Sequence of chain 1.J:
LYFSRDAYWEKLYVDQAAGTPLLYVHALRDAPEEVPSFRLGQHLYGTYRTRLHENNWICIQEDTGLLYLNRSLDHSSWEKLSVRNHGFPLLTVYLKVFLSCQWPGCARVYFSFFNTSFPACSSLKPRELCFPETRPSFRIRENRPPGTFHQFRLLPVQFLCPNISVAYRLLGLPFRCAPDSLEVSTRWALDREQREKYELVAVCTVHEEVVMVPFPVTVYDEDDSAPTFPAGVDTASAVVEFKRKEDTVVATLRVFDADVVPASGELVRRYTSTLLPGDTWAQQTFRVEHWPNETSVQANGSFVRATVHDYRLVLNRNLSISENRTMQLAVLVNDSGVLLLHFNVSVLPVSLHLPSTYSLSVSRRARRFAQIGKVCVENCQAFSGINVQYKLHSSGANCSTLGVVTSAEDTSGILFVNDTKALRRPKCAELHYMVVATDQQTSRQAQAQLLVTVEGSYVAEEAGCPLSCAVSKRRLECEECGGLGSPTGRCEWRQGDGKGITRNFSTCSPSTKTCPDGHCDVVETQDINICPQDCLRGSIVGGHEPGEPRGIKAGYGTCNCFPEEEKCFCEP

Binding-site contacts:
Ligand atom C1 contacts residue ASN333 of chain 1.J at 1.4 Å.
Ligand atom C6 contacts residue SER406 of chain 1.J at 4.2 Å.
Ligand atom C8 contacts residue ASN333 of chain 1.J at 4.4 Å.
Ligand atom O5 contacts residue GLY407 of chain 1.J at 3.9 Å.
Ligand atom C4 contacts residue ASN333 of chain 1.J at 4.2 Å.
Ligand atom N2 contacts residue GLU261 of chain 1.J at 4.3 Å.
Ligand atom O6 contacts residue ASN409 of chain 1.J at 3.5 Å (h-bond).
Ligand atom N2 contacts residue ASN333 of chain 1.J at 3.0 Å (h-bond).
Ligand atom C5 contacts residue ASN333 of chain 1.J at 3.6 Å.
Ligand atom O5 contacts residue ASN333 of chain 1.J at 2.3 Å (h-bond).
Ligand atom C6 contacts residue GLY407 of chain 1.J at 4.2 Å.
Ligand atom C2 contacts residue ASN333 of chain 1.J at 2.4 Å.
Ligand atom O7 contacts residue ASN333 of chain 1.J at 2.9 Å (h-bond).
Ligand atom C6 contacts residue ASN409 of chain 1.J at 3.9 Å.
Ligand atom C8 contacts residue GLU261 of chain 1.J at 4.3 Å.
Ligand atom C3 contacts residue ASN333 of chain 1.J at 3.8 Å.
Ligand atom C7 contacts residue ASN333 of chain 1.J at 3.1 Å.

The small molecule below binds the protein below.
Small molecule (SMILES): CC(=O)N[C@@H]1[C@@H](O)[C@H](O)[C@@H](CO)O[C@H]1O